Binding-site contacts:
Ligand atom C6 contacts residue SER225 of chain 1.I at 3.8 Å.
Ligand atom O7 contacts residue ASN228 of chain 1.I at 3.4 Å (h-bond).
Ligand atom C7 contacts residue ALA252 of chain 1.O at 4.1 Å (hydrophobic).
Ligand atom N2 contacts residue GLN251 of chain 1.O at 4.2 Å.
Ligand atom C5 contacts residue ASN255 of chain 1.O at 3.6 Å.
Ligand atom C7 contacts residue ASN255 of chain 1.O at 3.6 Å.
Ligand atom C5 contacts residue SER226 of chain 1.I at 3.8 Å.
Ligand atom O3 contacts residue SER226 of chain 1.I at 3.5 Å (h-bond).
Ligand atom O7 contacts residue SER229 of chain 1.I at 3.0 Å (h-bond).
Ligand atom N2 contacts residue ASN255 of chain 1.O at 2.9 Å (h-bond).
Ligand atom C7 contacts residue ASN228 of chain 1.I at 4.2 Å.
Ligand atom C1 contacts residue ASN255 of chain 1.O at 1.4 Å.
Ligand atom O3 contacts residue ASN228 of chain 1.I at 3.6 Å.
Ligand atom C8 contacts residue ASN248 of chain 1.O at 3.2 Å.
Ligand atom C4 contacts residue GLY227 of chain 1.I at 4.2 Å.
Ligand atom C5 contacts residue SER225 of chain 1.I at 3.8 Å.
Ligand atom C3 contacts residue ASN255 of chain 1.O at 3.8 Å.
Ligand atom C8 contacts residue GLN251 of chain 1.O at 4.1 Å.
Ligand atom O3 contacts residue GLY227 of chain 1.I at 4.4 Å.
Ligand atom C6 contacts residue ASN255 of chain 1.O at 4.3 Å.
Ligand atom C3 contacts residue SER226 of chain 1.I at 3.2 Å.
Ligand atom C2 contacts residue ASN228 of chain 1.I at 4.3 Å.
Ligand atom C1 contacts residue GLN251 of chain 1.O at 4.0 Å.
Ligand atom C7 contacts residue SER229 of chain 1.I at 4.2 Å.
Ligand atom O7 contacts residue ASN255 of chain 1.O at 3.9 Å.
Ligand atom C3 contacts residue ASN228 of chain 1.I at 4.4 Å.
Ligand atom C8 contacts residue ALA252 of chain 1.O at 3.7 Å (hydrophobic).
Ligand atom O7 contacts residue ALA252 of chain 1.O at 4.3 Å.
Ligand atom O5 contacts residue ASN255 of chain 1.O at 2.3 Å (h-bond).
Ligand atom C4 contacts residue ASN255 of chain 1.O at 4.2 Å.
Ligand atom C4 contacts residue SER225 of chain 1.I at 4.4 Å.
Ligand atom C2 contacts residue ASN255 of chain 1.O at 2.4 Å.
Ligand atom C4 contacts residue SER226 of chain 1.I at 3.3 Å.
Ligand atom C7 contacts residue GLN251 of chain 1.O at 4.5 Å.

This small molecule binds to this protein.
Small molecule (SMILES): CC(=O)N[C@H]1CO[C@H](CO[C@@H]2O[C@@H](C)[C@@H](O)[C@@H](O)[C@@H]2O)[C@@H](O)[C@@H]1O

Sequence of chain 1.O:
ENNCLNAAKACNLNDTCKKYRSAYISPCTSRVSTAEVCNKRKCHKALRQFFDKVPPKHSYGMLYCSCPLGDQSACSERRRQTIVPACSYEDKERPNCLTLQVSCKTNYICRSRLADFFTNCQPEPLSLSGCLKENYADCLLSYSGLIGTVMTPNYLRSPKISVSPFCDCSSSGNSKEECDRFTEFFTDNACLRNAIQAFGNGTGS

Sequence of chain 1.I:
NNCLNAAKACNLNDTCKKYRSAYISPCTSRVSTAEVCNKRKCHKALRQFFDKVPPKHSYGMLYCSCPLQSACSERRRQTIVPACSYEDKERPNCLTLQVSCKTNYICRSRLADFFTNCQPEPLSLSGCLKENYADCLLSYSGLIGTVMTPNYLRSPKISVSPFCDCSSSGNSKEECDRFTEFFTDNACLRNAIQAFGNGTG